This small molecule binds to this protein.
Small molecule (SMILES): CN[C@H](CO)C(=O)N[C@H](C)C(=O)NCC(=O)N(C)[C@@H]1C(=O)N[C@@H](C)C(=O)N[C@H](C(=O)O)Cc2ccc(O)c(c2)-c2cc1ccc2O

Sequence of chain 1.B:
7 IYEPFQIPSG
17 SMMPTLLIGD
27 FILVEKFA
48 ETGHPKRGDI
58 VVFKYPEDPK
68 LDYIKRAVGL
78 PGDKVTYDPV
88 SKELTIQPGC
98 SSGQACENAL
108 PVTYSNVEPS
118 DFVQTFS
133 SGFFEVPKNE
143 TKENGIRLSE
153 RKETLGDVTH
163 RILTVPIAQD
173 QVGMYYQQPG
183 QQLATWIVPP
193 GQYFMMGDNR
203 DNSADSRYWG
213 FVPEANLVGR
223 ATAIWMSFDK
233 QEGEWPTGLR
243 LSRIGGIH

Binding-site contacts:
Ligand atom CB contacts residue PRO10 of chain 1.B at 3.4 Å (hydrophobic).
Ligand atom CN contacts residue M121 of chain 1.F at 2.4 Å.
Ligand atom C contacts residue GLN12 of chain 1.B at 3.7 Å.
Ligand atom OXT contacts residue TYR70 of chain 1.B at 3.1 Å.
Ligand atom C contacts residue ILE71 of chain 1.B at 3.8 Å (hydrophobic).
Ligand atom OXT contacts residue LYS72 of chain 1.B at 3.3 Å (salt-bridge).
Ligand atom O contacts residue PRO10 of chain 1.B at 3.3 Å (h-bond).
Ligand atom O contacts residue PRO14 of chain 1.B at 3.4 Å.
Ligand atom C contacts residue ASP69 of chain 1.B at 3.5 Å.
Ligand atom C contacts residue LYS72 of chain 1.B at 3.6 Å.
Ligand atom O contacts residue ILE71 of chain 1.B at 3.5 Å.
Ligand atom O contacts residue LYS72 of chain 1.B at 3.1 Å (salt-bridge).
Ligand atom N contacts residue M121 of chain 1.F at 1.3 Å.
Ligand atom CA contacts residue ASP69 of chain 1.B at 3.1 Å.
Ligand atom N contacts residue ASP69 of chain 1.B at 2.9 Å (salt-bridge).
Ligand atom C contacts residue M121 of chain 1.F at 3.7 Å.
Ligand atom CD1 contacts residue PRO14 of chain 1.B at 3.5 Å (hydrophobic).
Ligand atom CB contacts residue TYR70 of chain 1.B at 3.6 Å (hydrophobic).
Ligand atom N contacts residue PRO10 of chain 1.B at 3.4 Å (h-bond).
Ligand atom CA contacts residue GLN12 of chain 1.B at 3.5 Å.
Ligand atom N contacts residue PRO14 of chain 1.B at 3.9 Å.
Ligand atom CA contacts residue M121 of chain 1.F at 2.4 Å.
Ligand atom CB contacts residue M121 of chain 1.F at 3.2 Å.
Ligand atom O contacts residue ASP69 of chain 1.B at 3.7 Å.
Ligand atom CB contacts residue PRO14 of chain 1.B at 3.8 Å (hydrophobic).
Ligand atom O contacts residue SER15 of chain 1.B at 3.3 Å (h-bond).
Ligand atom O contacts residue PHE11 of chain 1.B at 3.6 Å.
Ligand atom N contacts residue GLN12 of chain 1.B at 3.3 Å (h-bond).
Ligand atom OXT contacts residue ILE71 of chain 1.B at 2.6 Å (h-bond).
Ligand atom CC1 contacts residue PRO14 of chain 1.B at 3.6 Å (hydrophobic).
Ligand atom CA contacts residue PRO10 of chain 1.B at 3.8 Å (hydrophobic).
Ligand atom C contacts residue PRO10 of chain 1.B at 3.9 Å (hydrophobic).
Ligand atom O contacts residue SER17 of chain 1.B at 3.0 Å (h-bond).
Ligand atom CD1 contacts residue PRO14 of chain 1.B at 3.8 Å (hydrophobic).
Ligand atom OG contacts residue M121 of chain 1.F at 3.8 Å.
Ligand atom CC2 contacts residue PRO14 of chain 1.B at 3.9 Å (hydrophobic).
Ligand atom O contacts residue PHE11 of chain 1.B at 4.0 Å.
Ligand atom CE contacts residue PRO14 of chain 1.B at 3.5 Å (hydrophobic).
Ligand atom O contacts residue GLN12 of chain 1.B at 2.9 Å (h-bond).
Ligand atom CD2 contacts residue PRO14 of chain 1.B at 3.7 Å (hydrophobic).